Binding-site contacts:
Ligand atom C contacts residue GLU168 of chain 1.B at 3.6 Å.
Ligand atom N contacts residue ASP310 of chain 1.B at 3.8 Å.
Ligand atom O contacts residue ILE167 of chain 1.B at 3.4 Å.
Ligand atom CA contacts residue GLU168 of chain 1.B at 3.5 Å.
Ligand atom C contacts residue TYR174 of chain 1.B at 3.4 Å (hydrophobic).
Ligand atom N contacts residue TYR174 of chain 1.B at 3.6 Å.
Ligand atom O contacts residue ILE165 of chain 1.B at 2.8 Å.
Ligand atom CD contacts residue GLY169 of chain 1.B at 3.5 Å.
Ligand atom N contacts residue LYS313 of chain 1.B at 2.6 Å (salt-bridge).
Ligand atom CG contacts residue GLY169 of chain 1.B at 3.7 Å.
Ligand atom CA contacts residue ASP134 of chain 1.B at 3.3 Å.
Ligand atom N contacts residue LYS313 of chain 1.B at 3.4 Å (salt-bridge).
Ligand atom O contacts residue TYR174 of chain 1.B at 3.7 Å.
Ligand atom NZ contacts residue ASP134 of chain 1.B at 3.3 Å (salt-bridge).
Ligand atom CM contacts residue THR288 of chain 1.B at 3.8 Å.
Ligand atom CB contacts residue TYR174 of chain 1.B at 3.3 Å (hydrophobic).
Ligand atom CG2 contacts residue VAL159 of chain 1.B at 3.5 Å (hydrophobic).
Ligand atom N contacts residue GLU168 of chain 1.B at 2.6 Å (salt-bridge).
Ligand atom C contacts residue ILE165 of chain 1.B at 3.8 Å (hydrophobic).
Ligand atom O contacts residue LYS313 of chain 1.B at 3.3 Å (salt-bridge).
Ligand atom CG2 contacts residue ILE165 of chain 1.B at 3.3 Å (hydrophobic).
Ligand atom CB contacts residue ILE165 of chain 1.B at 3.4 Å (hydrophobic).
Ligand atom CB contacts residue GLU168 of chain 1.B at 3.6 Å.
Ligand atom CG contacts residue VAL170 of chain 1.B at 3.7 Å (hydrophobic).
Ligand atom CA contacts residue ASP310 of chain 1.B at 3.7 Å.
Ligand atom CM contacts residue ASN289 of chain 1.B at 3.6 Å.
Ligand atom CE contacts residue ASN289 of chain 1.B at 3.3 Å.
Ligand atom C contacts residue VAL312 of chain 1.B at 3.7 Å (hydrophobic).
Ligand atom NZ contacts residue GLY169 of chain 1.B at 3.5 Å (h-bond).
Ligand atom OG1 contacts residue ILE314 of chain 1.B at 3.6 Å.
Ligand atom C contacts residue LYS313 of chain 1.B at 3.1 Å.
Ligand atom O contacts residue VAL312 of chain 1.B at 3.5 Å.
Ligand atom CE contacts residue ASP134 of chain 1.B at 3.2 Å.
Ligand atom O contacts residue VAL312 of chain 1.B at 3.5 Å.
Ligand atom CE contacts residue GLY169 of chain 1.B at 3.0 Å.
Ligand atom CB contacts residue ASP134 of chain 1.B at 3.8 Å.
Ligand atom CM contacts residue GLU189 of chain 1.B at 3.6 Å.
Ligand atom NZ contacts residue ALA68 of chain 1.B at 3.3 Å.
Ligand atom OG1 contacts residue SER315 of chain 1.B at 2.6 Å (h-bond).
Ligand atom CA contacts residue LYS313 of chain 1.B at 2.8 Å.

A small-molecule ligand and the protein it binds are described below.
Small molecule (SMILES): CNCCCC[C@H](NC(=O)[C@@H](NC(=O)CNC(=O)CNC(=O)[C@@H](N)[C@@H](C)O)C(C)C)C(=O)N[C@H](C=O)CCCCN

Sequence of chain 1.B:
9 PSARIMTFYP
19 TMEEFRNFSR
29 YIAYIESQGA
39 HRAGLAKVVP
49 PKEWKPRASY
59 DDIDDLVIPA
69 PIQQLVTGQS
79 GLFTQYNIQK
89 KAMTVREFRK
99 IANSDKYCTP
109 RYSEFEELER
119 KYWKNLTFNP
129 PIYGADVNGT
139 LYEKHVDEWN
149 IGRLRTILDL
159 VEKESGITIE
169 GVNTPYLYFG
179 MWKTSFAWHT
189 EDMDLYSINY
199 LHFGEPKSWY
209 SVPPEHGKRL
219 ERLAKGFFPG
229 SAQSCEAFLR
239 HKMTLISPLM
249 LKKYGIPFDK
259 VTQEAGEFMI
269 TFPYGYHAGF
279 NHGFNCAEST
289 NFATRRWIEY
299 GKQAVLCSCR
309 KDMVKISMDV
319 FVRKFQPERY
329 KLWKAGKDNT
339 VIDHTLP